Binding-site contacts:
Ligand atom CAA contacts residue ALA271 of chain 1.D at 3.4 Å (hydrophobic).
Ligand atom CAJ contacts residue ALA326 of chain 1.D at 3.5 Å (hydrophobic).
Ligand atom CAP contacts residue PLP1 of chain 1.M at 3.5 Å.
Ligand atom OAC contacts residue PLP1 of chain 1.M at 3.5 Å.
Ligand atom CAO contacts residue SER82 of chain 1.D at 3.5 Å.
Ligand atom NAM contacts residue PLP1 of chain 1.M at 3.4 Å.
Ligand atom NAN contacts residue ALA326 of chain 1.D at 3.5 Å (h-bond).
Ligand atom OAD contacts residue GLN154 of chain 1.D at 2.9 Å (h-bond).
Ligand atom CAP contacts residue ASN224 of chain 1.D at 3.5 Å.
Ligand atom CAK contacts residue ASN224 of chain 1.D at 3.5 Å.
Ligand atom CAA contacts residue PRO213 of chain 1.D at 3.6 Å (hydrophobic).
Ligand atom CAL contacts residue LYS54 of chain 1.D at 3.2 Å.
Ligand atom OAC contacts residue GLY187 of chain 1.D at 3.2 Å.
Ligand atom CAJ contacts residue SER268 of chain 1.D at 3.5 Å.
Ligand atom CAT contacts residue SER82 of chain 1.D at 3.3 Å.
Ligand atom CAI contacts residue ALA211 of chain 1.D at 3.5 Å (hydrophobic).
Ligand atom OAB contacts residue ASN84 of chain 1.D at 3.2 Å (h-bond).
Ligand atom OAB contacts residue THR81 of chain 1.D at 3.5 Å (h-bond).
Ligand atom CAL contacts residue SER82 of chain 1.D at 3.2 Å.
Ligand atom CAR contacts residue ASN224 of chain 1.D at 3.6 Å.
Ligand atom CAS contacts residue PLP1 of chain 1.M at 3.5 Å.
Ligand atom NAM contacts residue ASN224 of chain 1.D at 3.6 Å.
Ligand atom OAC contacts residue ASN224 of chain 1.D at 2.9 Å (h-bond).
Ligand atom CAO contacts residue THR81 of chain 1.D at 3.5 Å.
Ligand atom CAE contacts residue TYR155 of chain 1.D at 3.6 Å (hydrophobic).
Ligand atom CAK contacts residue PLP1 of chain 1.M at 3.6 Å.
Ligand atom NAM contacts residue ALA326 of chain 1.D at 3.0 Å (h-bond).
Ligand atom CAO contacts residue THR85 of chain 1.D at 3.5 Å.
Ligand atom CAG contacts residue TYR155 of chain 1.D at 3.5 Å (hydrophobic).
Ligand atom CAJ contacts residue ASN224 of chain 1.D at 3.6 Å.
Ligand atom OAD contacts residue SER82 of chain 1.D at 3.1 Å (h-bond).
Ligand atom CAR contacts residue SER268 of chain 1.D at 3.7 Å.
Ligand atom CAF contacts residue ASN224 of chain 1.D at 3.6 Å.
Ligand atom OAD contacts residue THR85 of chain 1.D at 3.6 Å.
Ligand atom OAD contacts residue THR81 of chain 1.D at 2.6 Å (h-bond).
Ligand atom CAI contacts residue GLY185 of chain 1.D at 3.7 Å.
Ligand atom CAP contacts residue ALA326 of chain 1.D at 3.6 Å (hydrophobic).
Ligand atom OAB contacts residue THR85 of chain 1.D at 2.9 Å (h-bond).
Ligand atom NAN contacts residue PLP1 of chain 1.M at 3.4 Å.
Ligand atom CAL contacts residue PLP1 of chain 1.M at 3.6 Å.

Sequence of chain 1.D:
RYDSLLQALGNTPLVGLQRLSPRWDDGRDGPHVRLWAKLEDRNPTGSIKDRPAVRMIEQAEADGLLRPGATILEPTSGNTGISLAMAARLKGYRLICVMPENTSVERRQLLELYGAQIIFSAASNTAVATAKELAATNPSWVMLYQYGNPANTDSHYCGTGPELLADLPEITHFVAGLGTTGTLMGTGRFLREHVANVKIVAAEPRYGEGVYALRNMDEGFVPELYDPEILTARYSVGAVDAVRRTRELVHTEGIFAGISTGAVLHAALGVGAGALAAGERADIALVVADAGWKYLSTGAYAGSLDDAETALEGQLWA

A small-molecule ligand and the protein it binds are described below.
Small molecule (SMILES): Cc1ccc(NC(=O)Nc2cccc(C(=O)O)c2)cc1